The protein below binds the small molecule below.
Small molecule (SMILES): Cc1cc(CCCOc2c(C)cc(-c3noc(C(F)(F)F)n3)cc2C)on1

Sequence of chain 3.A:
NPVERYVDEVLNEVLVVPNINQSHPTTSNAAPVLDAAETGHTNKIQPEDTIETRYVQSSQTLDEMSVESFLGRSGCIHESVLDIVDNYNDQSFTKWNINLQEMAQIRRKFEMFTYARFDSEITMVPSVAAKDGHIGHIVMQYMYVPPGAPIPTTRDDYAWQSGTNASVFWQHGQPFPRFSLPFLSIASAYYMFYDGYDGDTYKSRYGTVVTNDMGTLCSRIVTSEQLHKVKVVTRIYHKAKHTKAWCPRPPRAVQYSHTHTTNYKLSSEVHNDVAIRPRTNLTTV

Sequence of chain 3.C:
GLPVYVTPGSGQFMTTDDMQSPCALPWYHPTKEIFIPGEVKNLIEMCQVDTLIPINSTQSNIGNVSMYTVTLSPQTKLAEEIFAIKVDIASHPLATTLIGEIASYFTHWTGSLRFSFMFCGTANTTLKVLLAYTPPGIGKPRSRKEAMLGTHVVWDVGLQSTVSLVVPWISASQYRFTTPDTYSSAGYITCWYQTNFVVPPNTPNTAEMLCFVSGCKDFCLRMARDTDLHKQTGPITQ

Binding-site contacts:
Ligand atom F2 contacts residue PHE179 of chain 3.A at 3.6 Å.
Ligand atom CM4 contacts residue TYR142 of chain 3.A at 3.5 Å (hydrophobic).
Ligand atom O1 contacts residue MET214 of chain 3.A at 3.3 Å.
Ligand atom C6B contacts residue LEU181 of chain 3.A at 3.5 Å (hydrophobic).
Ligand atom F3 contacts residue TYR144 of chain 3.A at 3.1 Å.
Ligand atom O1 contacts residue LEU100 of chain 3.A at 3.7 Å.
Ligand atom C4 contacts residue LEU100 of chain 3.A at 3.7 Å (hydrophobic).
Ligand atom CM6 contacts residue MET214 of chain 3.A at 3.4 Å (hydrophobic).
Ligand atom C3 contacts residue LEU100 of chain 3.A at 3.6 Å (hydrophobic).
Ligand atom C1B contacts residue ILE98 of chain 3.A at 3.7 Å (hydrophobic).
Ligand atom F3 contacts residue MET143 of chain 3.A at 3.3 Å.
Ligand atom O1B contacts residue ILE98 of chain 3.A at 3.1 Å.
Ligand atom C4 contacts residue TYR190 of chain 3.A at 3.6 Å (hydrophobic).
Ligand atom F1 contacts residue TYR142 of chain 3.A at 3.3 Å.
Ligand atom F2 contacts residue VAL168 of chain 3.A at 2.9 Å.
Ligand atom F3 contacts residue TYR142 of chain 3.A at 2.6 Å.
Ligand atom CM6 contacts residue TYR144 of chain 3.A at 3.6 Å (hydrophobic).
Ligand atom F1 contacts residue MET124 of chain 3.A at 3.5 Å.
Ligand atom F1 contacts residue LEU217 of chain 3.A at 3.3 Å.
Ligand atom CM3 contacts residue TYR190 of chain 3.A at 3.7 Å (hydrophobic).
Ligand atom C3A contacts residue PHE179 of chain 3.A at 3.4 Å (hydrophobic).
Ligand atom O1A contacts residue TYR144 of chain 3.A at 3.3 Å.
Ligand atom CM6 contacts residue LEU184 of chain 3.A at 3.4 Å (hydrophobic).
Ligand atom N3A contacts residue LEU217 of chain 3.A at 3.6 Å.
Ligand atom CM3 contacts residue ASN212 of chain 3.A at 3.6 Å.
Ligand atom F3 contacts residue ALA166 of chain 3.A at 3.2 Å.
Ligand atom C1B contacts residue LEU181 of chain 3.A at 3.8 Å (hydrophobic).
Ligand atom N3A contacts residue PHE179 of chain 3.A at 3.2 Å.
Ligand atom C2A contacts residue PHE179 of chain 3.A at 3.5 Å (hydrophobic).
Ligand atom N1A contacts residue TYR144 of chain 3.A at 3.3 Å.
Ligand atom C5B contacts residue LEU181 of chain 3.A at 3.5 Å (hydrophobic).
Ligand atom C4B contacts residue LEU181 of chain 3.A at 3.8 Å (hydrophobic).
Ligand atom C3A contacts residue TYR144 of chain 3.A at 3.7 Å (hydrophobic).
Ligand atom C5B contacts residue TYR144 of chain 3.A at 3.7 Å (hydrophobic).
Ligand atom C2A contacts residue TYR144 of chain 3.A at 3.6 Å (hydrophobic).
Ligand atom C1C contacts residue MET214 of chain 3.A at 3.5 Å (hydrophobic).
Ligand atom F2 contacts residue TYR142 of chain 3.A at 3.6 Å.
Ligand atom N2 contacts residue LEU100 of chain 3.A at 3.8 Å.
Ligand atom N1A contacts residue PHE179 of chain 3.A at 3.6 Å.
Ligand atom CM2 contacts residue ILE122 of chain 3.A at 3.5 Å (hydrophobic).